Sequence of chain 1.B:
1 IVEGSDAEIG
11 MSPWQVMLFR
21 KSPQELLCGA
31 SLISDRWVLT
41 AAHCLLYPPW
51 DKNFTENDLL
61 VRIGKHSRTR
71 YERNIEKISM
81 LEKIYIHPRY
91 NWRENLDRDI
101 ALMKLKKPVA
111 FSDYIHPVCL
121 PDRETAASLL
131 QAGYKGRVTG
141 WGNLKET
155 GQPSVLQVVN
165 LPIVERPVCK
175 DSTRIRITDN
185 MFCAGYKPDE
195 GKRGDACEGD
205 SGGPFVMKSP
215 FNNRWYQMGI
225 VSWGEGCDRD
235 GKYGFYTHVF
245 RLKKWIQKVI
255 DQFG

Binding-site contacts:
Ligand atom N2 contacts residue ASN53 of chain 1.B at 3.1 Å (h-bond).
Ligand atom C1 contacts residue ASN53 of chain 1.B at 1.4 Å.
Ligand atom O7 contacts residue ASN53 of chain 1.B at 3.9 Å.
Ligand atom C8 contacts residue TRP92 of chain 1.B at 4.0 Å (hydrophobic).
Ligand atom C2 contacts residue ASN53 of chain 1.B at 2.5 Å.
Ligand atom N2 contacts residue LEU46 of chain 1.B at 4.1 Å.
Ligand atom C7 contacts residue ASN53 of chain 1.B at 3.8 Å.
Ligand atom C8 contacts residue LEU46 of chain 1.B at 3.8 Å (hydrophobic).
Ligand atom C7 contacts residue LEU46 of chain 1.B at 4.1 Å (hydrophobic).
Ligand atom C3 contacts residue ASN53 of chain 1.B at 3.8 Å.
Ligand atom C7 contacts residue PRO48 of chain 1.B at 4.2 Å (hydrophobic).
Ligand atom O5 contacts residue ASN53 of chain 1.B at 2.3 Å (h-bond).
Ligand atom C4 contacts residue ASN53 of chain 1.B at 4.2 Å.
Ligand atom C5 contacts residue ASN53 of chain 1.B at 3.6 Å.
Ligand atom C8 contacts residue PRO48 of chain 1.B at 3.7 Å (hydrophobic).
Ligand atom O7 contacts residue PRO48 of chain 1.B at 4.0 Å.

A protein and the small-molecule ligand that binds it are described below.
Small molecule (SMILES): CC(=O)N[C@@H]1[C@@H](O)[C@H](O)[C@@H](CO)O[C@H]1O